This protein binds this small molecule.
Small molecule (SMILES): Cc1cccc(Nc2nc(CC(=O)Nc3ncc(C)s3)cs2)n1

Binding-site contacts:
Ligand atom C6 contacts residue ASP109 of chain 1.H at 3.3 Å.
Ligand atom N4 contacts residue ILE25 of chain 1.H at 2.7 Å (h-bond).
Ligand atom C10 contacts residue ARG628 of chain 1.G at 3.2 Å.
Ligand atom C7 contacts residue ASP109 of chain 1.H at 3.5 Å.
Ligand atom C14 contacts residue ARG628 of chain 1.G at 3.3 Å.
Ligand atom N5 contacts residue ILE25 of chain 1.H at 2.8 Å (h-bond).
Ligand atom C5 contacts residue MET108 of chain 1.H at 3.1 Å (hydrophobic).
Ligand atom C8 contacts residue ARG628 of chain 1.G at 3.8 Å.
Ligand atom C11 contacts residue ARG628 of chain 1.G at 3.9 Å.
Ligand atom C15 contacts residue ASP648 of chain 1.G at 3.7 Å.
Ligand atom C14 contacts residue ARG647 of chain 1.G at 3.6 Å.
Ligand atom C15 contacts residue PHE649 of chain 1.G at 3.6 Å (hydrophobic).
Ligand atom C12 contacts residue ARG628 of chain 1.G at 3.7 Å.
Ligand atom C10 contacts residue ILE25 of chain 1.H at 2.8 Å (hydrophobic).
Ligand atom C6 contacts residue TYR107 of chain 1.H at 3.9 Å (hydrophobic).
Ligand atom N5 contacts residue ARG628 of chain 1.G at 2.9 Å (salt-bridge).
Ligand atom C6 contacts residue MET108 of chain 1.H at 2.7 Å (hydrophobic).
Ligand atom C4 contacts residue PHE105 of chain 1.H at 3.8 Å (hydrophobic).
Ligand atom C13 contacts residue ARG647 of chain 1.G at 3.5 Å.
Ligand atom N2 contacts residue TYR107 of chain 1.H at 3.8 Å.
Ligand atom C11 contacts residue ILE25 of chain 1.H at 3.7 Å (hydrophobic).
Ligand atom C13 contacts residue ARG628 of chain 1.G at 3.4 Å.
Ligand atom S2 contacts residue ARG628 of chain 1.G at 3.4 Å (salt-bridge).
Ligand atom C1 contacts residue MET108 of chain 1.H at 3.7 Å (hydrophobic).
Ligand atom C15 contacts residue ARG647 of chain 1.G at 3.2 Å.
Ligand atom N1 contacts residue GLU106 of chain 1.H at 3.2 Å (salt-bridge).
Ligand atom N1 contacts residue ALA46 of chain 1.H at 3.9 Å.
Ligand atom C8 contacts residue ILE25 of chain 1.H at 4.0 Å (hydrophobic).
Ligand atom C14 contacts residue ILE25 of chain 1.H at 3.6 Å (hydrophobic).
Ligand atom C9 contacts residue ASP109 of chain 1.H at 3.0 Å.
Ligand atom N1 contacts residue TYR107 of chain 1.H at 3.5 Å.
Ligand atom N1 contacts residue MET108 of chain 1.H at 3.1 Å (h-bond).
Ligand atom C15 contacts residue ARG628 of chain 1.G at 3.6 Å.
Ligand atom C9 contacts residue HIS110 of chain 1.H at 3.8 Å.
Ligand atom C2 contacts residue GLU106 of chain 1.H at 3.0 Å.
Ligand atom C7 contacts residue TYR107 of chain 1.H at 3.9 Å (hydrophobic).
Ligand atom N4 contacts residue ARG628 of chain 1.G at 3.2 Å (salt-bridge).
Ligand atom C12 contacts residue ASN607 of chain 1.G at 3.8 Å.
Ligand atom C2 contacts residue ALA46 of chain 1.H at 3.8 Å (hydrophobic).
Ligand atom N2 contacts residue MET108 of chain 1.H at 2.7 Å (h-bond).

Sequence of chain 1.G:
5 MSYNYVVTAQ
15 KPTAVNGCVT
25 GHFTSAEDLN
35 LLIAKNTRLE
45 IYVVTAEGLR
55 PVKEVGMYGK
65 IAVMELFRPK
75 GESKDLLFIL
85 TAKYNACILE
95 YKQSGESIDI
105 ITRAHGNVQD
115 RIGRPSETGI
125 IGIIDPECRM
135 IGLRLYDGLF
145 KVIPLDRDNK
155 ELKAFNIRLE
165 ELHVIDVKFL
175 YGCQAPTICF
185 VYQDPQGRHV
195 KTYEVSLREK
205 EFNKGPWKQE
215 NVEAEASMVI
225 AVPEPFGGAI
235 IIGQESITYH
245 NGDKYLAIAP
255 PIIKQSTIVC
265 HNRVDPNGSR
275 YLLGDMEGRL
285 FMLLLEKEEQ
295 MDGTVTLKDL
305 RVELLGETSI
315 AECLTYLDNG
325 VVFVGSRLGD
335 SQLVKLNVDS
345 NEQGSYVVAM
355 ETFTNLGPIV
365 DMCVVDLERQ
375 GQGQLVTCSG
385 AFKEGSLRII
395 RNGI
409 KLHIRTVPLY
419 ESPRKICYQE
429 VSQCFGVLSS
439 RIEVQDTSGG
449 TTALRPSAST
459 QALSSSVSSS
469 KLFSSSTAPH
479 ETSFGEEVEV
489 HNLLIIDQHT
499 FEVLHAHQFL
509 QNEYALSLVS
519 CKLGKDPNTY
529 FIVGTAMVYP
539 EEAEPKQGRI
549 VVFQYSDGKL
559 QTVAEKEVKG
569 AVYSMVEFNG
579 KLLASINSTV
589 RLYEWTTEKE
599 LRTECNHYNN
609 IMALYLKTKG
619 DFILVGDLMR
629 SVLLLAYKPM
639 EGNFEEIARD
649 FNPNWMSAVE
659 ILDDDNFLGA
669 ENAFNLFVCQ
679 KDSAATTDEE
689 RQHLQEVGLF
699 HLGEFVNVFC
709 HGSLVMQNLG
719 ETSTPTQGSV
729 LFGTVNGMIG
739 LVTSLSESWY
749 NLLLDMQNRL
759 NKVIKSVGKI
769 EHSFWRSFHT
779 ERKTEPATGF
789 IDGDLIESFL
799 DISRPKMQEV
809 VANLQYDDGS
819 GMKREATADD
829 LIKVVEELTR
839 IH

Sequence of chain 1.H:
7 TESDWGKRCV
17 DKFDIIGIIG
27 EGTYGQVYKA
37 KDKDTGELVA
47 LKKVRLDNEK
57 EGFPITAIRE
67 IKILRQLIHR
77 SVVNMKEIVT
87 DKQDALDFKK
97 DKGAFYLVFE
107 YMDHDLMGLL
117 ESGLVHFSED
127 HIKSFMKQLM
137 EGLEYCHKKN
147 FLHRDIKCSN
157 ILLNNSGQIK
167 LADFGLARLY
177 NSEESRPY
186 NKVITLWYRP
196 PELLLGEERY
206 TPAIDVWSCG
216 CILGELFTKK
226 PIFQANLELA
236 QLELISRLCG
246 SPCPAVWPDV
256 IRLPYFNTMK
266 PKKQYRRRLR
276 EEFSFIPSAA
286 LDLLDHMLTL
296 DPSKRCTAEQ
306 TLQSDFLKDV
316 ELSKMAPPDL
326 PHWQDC